The small molecule below binds the protein below.
Small molecule (SMILES): Cc1cnncc1NC(=O)Cc1cccc(Cl)c1

Sequence of chain 1.A:
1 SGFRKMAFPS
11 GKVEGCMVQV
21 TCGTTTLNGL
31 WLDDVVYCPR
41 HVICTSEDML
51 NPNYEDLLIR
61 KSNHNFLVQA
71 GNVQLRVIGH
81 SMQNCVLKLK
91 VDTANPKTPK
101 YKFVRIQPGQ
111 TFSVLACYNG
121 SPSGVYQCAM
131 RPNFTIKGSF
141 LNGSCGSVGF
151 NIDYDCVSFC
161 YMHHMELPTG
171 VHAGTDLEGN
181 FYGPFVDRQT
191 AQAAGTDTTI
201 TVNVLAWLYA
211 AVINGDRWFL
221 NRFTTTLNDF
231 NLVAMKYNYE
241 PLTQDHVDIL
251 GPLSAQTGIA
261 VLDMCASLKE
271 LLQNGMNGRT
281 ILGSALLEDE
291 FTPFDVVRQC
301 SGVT

Binding-site contacts:
Ligand atom N1 contacts residue SER144 of chain 1.A at 3.8 Å.
Ligand atom C8 contacts residue GLN189 of chain 1.A at 3.4 Å.
Ligand atom C1 contacts residue GLU166 of chain 1.A at 4.0 Å.
Ligand atom C10 contacts residue ARG188 of chain 1.A at 3.8 Å.
Ligand atom C10 contacts residue MET165 of chain 1.A at 3.7 Å (hydrophobic).
Ligand atom C2 contacts residue ASN142 of chain 1.A at 3.9 Å.
Ligand atom C12 contacts residue MET165 of chain 1.A at 3.6 Å (hydrophobic).
Ligand atom C11 contacts residue HIS164 of chain 1.A at 3.9 Å.
Ligand atom C9 contacts residue MET49 of chain 1.A at 3.7 Å (hydrophobic).
Ligand atom C2 contacts residue LEU141 of chain 1.A at 3.6 Å (hydrophobic).
Ligand atom C12 contacts residue HIS164 of chain 1.A at 3.3 Å.
Ligand atom C10 contacts residue MET49 of chain 1.A at 3.4 Å (hydrophobic).
Ligand atom O contacts residue MET165 of chain 1.A at 3.3 Å.
Ligand atom CL contacts residue MET165 of chain 1.A at 3.8 Å.
Ligand atom C2 contacts residue GLU166 of chain 1.A at 3.4 Å.
Ligand atom C2 contacts residue PHE140 of chain 1.A at 3.5 Å (hydrophobic).
Ligand atom C9 contacts residue GLN189 of chain 1.A at 3.4 Å.
Ligand atom C3 contacts residue CYS145 of chain 1.A at 3.9 Å (hydrophobic).
Ligand atom N1 contacts residue LEU141 of chain 1.A at 4.0 Å.
Ligand atom N1 contacts residue GLU166 of chain 1.A at 3.8 Å.
Ligand atom O contacts residue HIS164 of chain 1.A at 4.0 Å.
Ligand atom N2 contacts residue CYS145 of chain 1.A at 3.9 Å.
Ligand atom C3 contacts residue HIS163 of chain 1.A at 3.2 Å.
Ligand atom C11 contacts residue MET165 of chain 1.A at 3.5 Å (hydrophobic).
Ligand atom N contacts residue HIS163 of chain 1.A at 4.1 Å.
Ligand atom CL contacts residue HIS41 of chain 1.A at 3.4 Å.
Ligand atom N contacts residue PHE140 of chain 1.A at 2.9 Å (h-bond).
Ligand atom CL contacts residue ASP187 of chain 1.A at 3.1 Å.
Ligand atom C1 contacts residue LEU141 of chain 1.A at 4.0 Å (hydrophobic).
Ligand atom CL contacts residue HIS164 of chain 1.A at 3.7 Å.
Ligand atom C1 contacts residue ASN142 of chain 1.A at 4.1 Å.
Ligand atom O contacts residue GLU166 of chain 1.A at 3.1 Å (salt-bridge).
Ligand atom N1 contacts residue HIS163 of chain 1.A at 2.9 Å (h-bond).
Ligand atom N contacts residue GLU166 of chain 1.A at 3.7 Å.
Ligand atom C12 contacts residue HIS41 of chain 1.A at 3.7 Å.
Ligand atom C3 contacts residue GLU166 of chain 1.A at 3.9 Å.
Ligand atom N contacts residue LEU141 of chain 1.A at 3.7 Å.
Ligand atom N1 contacts residue PHE140 of chain 1.A at 3.5 Å.
Ligand atom C11 contacts residue MET49 of chain 1.A at 3.6 Å (hydrophobic).
Ligand atom C9 contacts residue ARG188 of chain 1.A at 4.0 Å.